A small-molecule ligand and the protein it binds are described below.
Small molecule (SMILES): CSCC[C@@H](C=O)NC(=O)[C@H](CC(C)C)NC(=O)[C@H](CCCNC(N)=[NH2+])NC(=O)[C@H](CCC(=O)O)NC(=O)[C@H](COP(=O)(O)O)NC(=O)[C@H](CC(C)C)NC(=O)[C@H](CO)NC(=O)[C@@H](N)CCCNC(N)=[NH2+]

Binding-site contacts:
Ligand atom CB contacts residue GLU187 of chain 1.A at 3.1 Å.
Ligand atom CB contacts residue TRP235 of chain 1.A at 3.6 Å (hydrophobic).
Ligand atom CA contacts residue ASN231 of chain 1.A at 3.6 Å.
Ligand atom C contacts residue LEU179 of chain 1.A at 3.6 Å (hydrophobic).
Ligand atom CD contacts residue ARG65 of chain 1.A at 3.5 Å.
Ligand atom O2P contacts residue ARG61 of chain 1.A at 3.0 Å (salt-bridge).
Ligand atom CB contacts residue ASN180 of chain 1.A at 3.2 Å.
Ligand atom O contacts residue GLU187 of chain 1.A at 3.5 Å (salt-bridge).
Ligand atom NE contacts residue ARG65 of chain 1.A at 3.5 Å (salt-bridge).
Ligand atom CD contacts residue LYS127 of chain 1.A at 3.4 Å.
Ligand atom N contacts residue ASN180 of chain 1.A at 2.7 Å (h-bond).
Ligand atom O1P contacts residue ARG61 of chain 1.A at 3.0 Å (salt-bridge).
Ligand atom OE1 contacts residue LYS127 of chain 1.A at 3.5 Å.
Ligand atom N contacts residue LEU179 of chain 1.A at 3.3 Å.
Ligand atom CZ contacts residue LEU227 of chain 1.A at 3.5 Å (hydrophobic).
Ligand atom CA contacts residue LEU179 of chain 1.A at 3.4 Å (hydrophobic).
Ligand atom OG contacts residue GLU187 of chain 1.A at 3.4 Å (salt-bridge).
Ligand atom N contacts residue ASN231 of chain 1.A at 2.7 Å (h-bond).
Ligand atom O3P contacts residue LYS54 of chain 1.A at 3.5 Å.
Ligand atom O2P contacts residue ARG134 of chain 1.A at 2.9 Å (salt-bridge).
Ligand atom CA contacts residue ASN180 of chain 1.A at 3.6 Å.
Ligand atom O contacts residue VAL183 of chain 1.A at 3.4 Å.
Ligand atom OE2 contacts residue LYS127 of chain 1.A at 2.6 Å (salt-bridge).
Ligand atom O contacts residue ASN231 of chain 1.A at 2.8 Å (h-bond).
Ligand atom CA contacts residue ASN180 of chain 1.A at 3.6 Å.
Ligand atom OG contacts residue TRP235 of chain 1.A at 2.8 Å (h-bond).
Ligand atom O1P contacts residue LYS54 of chain 1.A at 2.6 Å (salt-bridge).
Ligand atom CA contacts residue ASN231 of chain 1.A at 3.6 Å.
Ligand atom O contacts residue LEU179 of chain 1.A at 3.5 Å.
Ligand atom O3P contacts residue ARG134 of chain 1.A at 2.9 Å (salt-bridge).
Ligand atom OG contacts residue TYR186 of chain 1.A at 3.6 Å.
Ligand atom CZ contacts residue ARG65 of chain 1.A at 3.5 Å.
Ligand atom O3P contacts residue TYR135 of chain 1.A at 2.7 Å (h-bond).
Ligand atom N contacts residue GLU187 of chain 1.A at 2.8 Å (salt-bridge).
Ligand atom CA contacts residue GLU187 of chain 1.A at 3.4 Å.
Ligand atom CD1 contacts residue ASN55 of chain 1.A at 3.3 Å.
Ligand atom CB contacts residue ASN180 of chain 1.A at 3.4 Å.
Ligand atom C contacts residue ASN231 of chain 1.A at 3.6 Å.
Ligand atom CB contacts residue ASN231 of chain 1.A at 3.5 Å.
Ligand atom NH2 contacts residue LEU227 of chain 1.A at 3.5 Å.

Sequence of chain 1.A:
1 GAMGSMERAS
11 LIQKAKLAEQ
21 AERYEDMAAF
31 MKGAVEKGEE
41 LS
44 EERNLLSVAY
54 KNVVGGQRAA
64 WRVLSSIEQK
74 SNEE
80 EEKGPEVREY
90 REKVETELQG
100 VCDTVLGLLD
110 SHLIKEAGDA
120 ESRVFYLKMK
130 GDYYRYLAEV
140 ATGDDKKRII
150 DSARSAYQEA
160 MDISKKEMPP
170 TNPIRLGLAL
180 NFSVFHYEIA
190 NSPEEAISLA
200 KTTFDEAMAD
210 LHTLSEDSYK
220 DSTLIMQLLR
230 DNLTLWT